Sequence of chain 1.L:
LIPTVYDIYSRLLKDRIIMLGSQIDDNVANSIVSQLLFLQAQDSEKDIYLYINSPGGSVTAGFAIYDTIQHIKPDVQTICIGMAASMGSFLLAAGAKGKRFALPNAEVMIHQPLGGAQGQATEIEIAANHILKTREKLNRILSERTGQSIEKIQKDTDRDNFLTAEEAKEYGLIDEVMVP

The protein below binds the small molecule below.
Small molecule (SMILES): CC[C@@H](C)[C@H]1C(=O)N([C@@H](C)c2cccc3ccccc23)C[C@@H]2N(C(=O)NCCCC(F)(F)F)CCC(=O)N12

Sequence of chain 1.M:
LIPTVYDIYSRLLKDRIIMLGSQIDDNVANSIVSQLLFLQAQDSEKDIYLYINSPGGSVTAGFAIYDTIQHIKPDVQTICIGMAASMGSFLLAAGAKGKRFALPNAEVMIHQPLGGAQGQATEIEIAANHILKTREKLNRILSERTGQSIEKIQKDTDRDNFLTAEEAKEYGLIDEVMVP

Binding-site contacts:
Ligand atom F41 contacts residue ASP27 of chain 1.M at 3.9 Å.
Ligand atom C26 contacts residue ILE91 of chain 1.M at 3.5 Å (hydrophobic).
Ligand atom F41 contacts residue ARG23 of chain 1.M at 3.9 Å.
Ligand atom C46 contacts residue GLN52 of chain 1.L at 3.4 Å.
Ligand atom C25 contacts residue TYR61 of chain 1.M at 3.8 Å (hydrophobic).
Ligand atom C26 contacts residue TYR61 of chain 1.M at 3.6 Å (hydrophobic).
Ligand atom C26 contacts residue LEU62 of chain 1.M at 3.7 Å (hydrophobic).
Ligand atom F42 contacts residue LEU24 of chain 1.M at 3.7 Å.
Ligand atom F40 contacts residue PHE50 of chain 1.L at 3.6 Å.
Ligand atom C2 contacts residue ILE29 of chain 1.M at 3.8 Å (hydrophobic).
Ligand atom C27 contacts residue ILE91 of chain 1.M at 3.2 Å (hydrophobic).
Ligand atom F40 contacts residue LEU24 of chain 1.M at 3.4 Å.
Ligand atom C37 contacts residue ALA53 of chain 1.L at 3.2 Å (hydrophobic).
Ligand atom F42 contacts residue ASP27 of chain 1.M at 3.0 Å.
Ligand atom C35 contacts residue ASP27 of chain 1.M at 3.4 Å.
Ligand atom C36 contacts residue ASP27 of chain 1.M at 2.9 Å.
Ligand atom F41 contacts residue PHE50 of chain 1.L at 3.5 Å.
Ligand atom C51 contacts residue LEU49 of chain 1.L at 3.4 Å (hydrophobic).
Ligand atom C36 contacts residue ILE29 of chain 1.M at 3.8 Å (hydrophobic).
Ligand atom C38 contacts residue ASP27 of chain 1.M at 3.5 Å.
Ligand atom C28 contacts residue TYR63 of chain 1.M at 3.6 Å (hydrophobic).
Ligand atom C37 contacts residue ASP27 of chain 1.M at 3.0 Å.
Ligand atom F41 contacts residue ALA53 of chain 1.L at 3.8 Å.
Ligand atom C29 contacts residue ILE29 of chain 1.M at 3.8 Å (hydrophobic).
Ligand atom C24 contacts residue PHE113 of chain 1.M at 3.9 Å (hydrophobic).
Ligand atom C28 contacts residue ILE91 of chain 1.M at 3.4 Å (hydrophobic).
Ligand atom C25 contacts residue ILE91 of chain 1.M at 3.7 Å (hydrophobic).
Ligand atom C27 contacts residue TYR61 of chain 1.M at 3.7 Å (hydrophobic).
Ligand atom C4 contacts residue TYR61 of chain 1.M at 3.7 Å (hydrophobic).
Ligand atom C29 contacts residue TYR63 of chain 1.M at 3.8 Å (hydrophobic).
Ligand atom C22 contacts residue ILE91 of chain 1.M at 3.6 Å (hydrophobic).
Ligand atom C25 contacts residue GLN89 of chain 1.M at 3.6 Å.
Ligand atom C28 contacts residue TYR61 of chain 1.M at 3.7 Å (hydrophobic).
Ligand atom F42 contacts residue ARG23 of chain 1.M at 3.4 Å.
Ligand atom C28 contacts residue LEU62 of chain 1.M at 3.9 Å (hydrophobic).
Ligand atom C30 contacts residue LEU49 of chain 1.L at 3.9 Å (hydrophobic).
Ligand atom C25 contacts residue THR90 of chain 1.M at 3.7 Å.
Ligand atom C5 contacts residue TYR61 of chain 1.M at 3.7 Å (hydrophobic).
Ligand atom F40 contacts residue LEU49 of chain 1.L at 3.6 Å.
Ligand atom O32 contacts residue HIS83 of chain 1.L at 3.1 Å (h-bond).